Binding-site contacts:
Ligand atom C13 contacts residue VAL155 of chain 1.B at 3.5 Å (hydrophobic).
Ligand atom C15 contacts residue GLY141 of chain 1.B at 3.5 Å.
Ligand atom C13 contacts residue PHE159 of chain 1.B at 4.2 Å (hydrophobic).
Ligand atom C5 contacts residue GLU157 of chain 1.B at 3.6 Å.
Ligand atom O contacts residue PHE159 of chain 1.B at 3.5 Å (h-bond).
Ligand atom N contacts residue GLU157 of chain 1.B at 4.2 Å.
Ligand atom C10 contacts residue ASN156 of chain 1.B at 3.5 Å.
Ligand atom C6 contacts residue MET57 of chain 1.B at 4.1 Å (hydrophobic).
Ligand atom C3 contacts residue GLY158 of chain 1.B at 3.9 Å.
Ligand atom C7 contacts residue LYS54 of chain 1.B at 3.7 Å.
Ligand atom C10 contacts residue GLU157 of chain 1.B at 4.2 Å.
Ligand atom C6 contacts residue LYS54 of chain 1.B at 3.6 Å.
Ligand atom C16 contacts residue PHE137 of chain 1.B at 4.2 Å (hydrophobic).
Ligand atom C19 contacts residue LEU26 of chain 1.B at 4.2 Å (hydrophobic).
Ligand atom C2 contacts residue GLU157 of chain 1.B at 4.0 Å.
Ligand atom C3 contacts residue GLU157 of chain 1.B at 3.5 Å.
Ligand atom C13 contacts residue GLU144 of chain 1.B at 3.4 Å.
Ligand atom C8 contacts residue LEU33 of chain 1.B at 3.8 Å (hydrophobic).
Ligand atom C8 contacts residue LYS54 of chain 1.B at 3.8 Å.
Ligand atom N contacts residue LEU33 of chain 1.B at 4.0 Å.
Ligand atom C6 contacts residue ILE58 of chain 1.B at 4.1 Å (hydrophobic).
Ligand atom O contacts residue PHE160 of chain 1.B at 3.7 Å.
Ligand atom C2 contacts residue ASN156 of chain 1.B at 4.2 Å.
Ligand atom O contacts residue GLU157 of chain 1.B at 3.3 Å.
Ligand atom C contacts residue ALA29 of chain 1.B at 4.0 Å (hydrophobic).
Ligand atom C15 contacts residue PHE159 of chain 1.B at 4.0 Å (hydrophobic).
Ligand atom C3 contacts residue PHE160 of chain 1.B at 3.9 Å (hydrophobic).
Ligand atom C2 contacts residue PHE160 of chain 1.B at 4.1 Å (hydrophobic).
Ligand atom C5 contacts residue PHE160 of chain 1.B at 4.1 Å (hydrophobic).
Ligand atom C11 contacts residue PHE159 of chain 1.B at 3.7 Å (hydrophobic).
Ligand atom C12 contacts residue PHE159 of chain 1.B at 3.6 Å (hydrophobic).
Ligand atom C4 contacts residue GLU157 of chain 1.B at 3.3 Å.
Ligand atom C11 contacts residue PHE160 of chain 1.B at 3.8 Å (hydrophobic).
Ligand atom C9 contacts residue GLU157 of chain 1.B at 3.7 Å.
Ligand atom C14 contacts residue PHE137 of chain 1.B at 4.2 Å (hydrophobic).
Ligand atom C7 contacts residue TRP337 of chain 1.A at 3.8 Å (hydrophobic).
Ligand atom C5 contacts residue MET57 of chain 1.B at 3.9 Å (hydrophobic).
Ligand atom O contacts residue GLY158 of chain 1.B at 2.8 Å (h-bond).
Ligand atom C19 contacts residue VAL145 of chain 1.B at 4.2 Å (hydrophobic).
Ligand atom C14 contacts residue PHE159 of chain 1.B at 3.1 Å (hydrophobic).

Sequence of chain 1.A:
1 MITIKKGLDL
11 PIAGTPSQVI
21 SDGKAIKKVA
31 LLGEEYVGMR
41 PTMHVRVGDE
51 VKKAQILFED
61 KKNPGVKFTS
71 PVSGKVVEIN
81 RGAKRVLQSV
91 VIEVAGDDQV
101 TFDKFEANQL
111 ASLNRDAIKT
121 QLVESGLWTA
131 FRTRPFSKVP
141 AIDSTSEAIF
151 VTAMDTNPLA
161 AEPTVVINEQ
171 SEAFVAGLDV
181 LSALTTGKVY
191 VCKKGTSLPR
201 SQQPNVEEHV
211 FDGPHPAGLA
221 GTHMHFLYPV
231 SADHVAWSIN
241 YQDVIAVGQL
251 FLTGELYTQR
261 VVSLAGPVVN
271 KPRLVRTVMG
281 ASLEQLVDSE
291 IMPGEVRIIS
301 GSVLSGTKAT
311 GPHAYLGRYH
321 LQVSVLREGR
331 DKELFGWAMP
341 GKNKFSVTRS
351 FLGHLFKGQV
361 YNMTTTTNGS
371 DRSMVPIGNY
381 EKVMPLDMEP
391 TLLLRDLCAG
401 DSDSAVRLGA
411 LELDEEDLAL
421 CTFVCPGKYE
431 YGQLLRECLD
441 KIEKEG

Sequence of chain 1.B:
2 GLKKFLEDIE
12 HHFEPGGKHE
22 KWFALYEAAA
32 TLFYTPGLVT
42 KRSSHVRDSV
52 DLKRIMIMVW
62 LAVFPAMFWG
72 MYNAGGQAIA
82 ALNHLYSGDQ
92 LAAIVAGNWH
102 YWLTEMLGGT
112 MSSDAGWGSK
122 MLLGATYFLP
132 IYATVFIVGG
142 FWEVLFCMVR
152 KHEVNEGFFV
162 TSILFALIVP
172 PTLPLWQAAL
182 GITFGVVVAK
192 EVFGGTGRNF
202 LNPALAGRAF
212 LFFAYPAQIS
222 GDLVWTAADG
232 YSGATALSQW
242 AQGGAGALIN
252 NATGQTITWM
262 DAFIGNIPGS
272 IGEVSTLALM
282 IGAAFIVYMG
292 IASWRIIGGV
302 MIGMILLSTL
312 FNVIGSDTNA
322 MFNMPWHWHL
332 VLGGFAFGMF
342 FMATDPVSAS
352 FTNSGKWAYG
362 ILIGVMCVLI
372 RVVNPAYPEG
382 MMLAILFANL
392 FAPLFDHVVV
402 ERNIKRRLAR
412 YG

The protein below binds the small molecule below.
Small molecule (SMILES): CC(C)=CCC/C(C)=C/CCC(C)=CCc1c(C)[nH]c2ccccc2c1=O